Sequence of chain 4.A:
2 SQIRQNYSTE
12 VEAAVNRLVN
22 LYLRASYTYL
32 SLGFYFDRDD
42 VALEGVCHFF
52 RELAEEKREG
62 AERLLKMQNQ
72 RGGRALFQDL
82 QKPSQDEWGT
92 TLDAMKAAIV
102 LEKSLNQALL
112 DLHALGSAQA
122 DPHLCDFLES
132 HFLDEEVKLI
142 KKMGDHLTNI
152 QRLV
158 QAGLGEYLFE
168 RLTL

Binding-site contacts:
Ligand atom C6 contacts residue SER27 of chain 21.A at 3.7 Å.
Ligand atom C5 contacts residue TYR28 of chain 21.A at 3.5 Å (hydrophobic).
Ligand atom C4 contacts residue TYR28 of chain 21.A at 3.5 Å (hydrophobic).
Ligand atom O1 contacts residue SER27 of chain 4.A at 4.2 Å.
Ligand atom C9 contacts residue ARG59 of chain 4.A at 3.8 Å.
Ligand atom C9 contacts residue SER27 of chain 21.A at 3.8 Å.
Ligand atom C6 contacts residue DIE1 of chain 4.G at 0.5 Å.
Ligand atom C3 contacts residue LEU24 of chain 21.A at 3.9 Å (hydrophobic).
Ligand atom C8 contacts residue LEU24 of chain 21.A at 4.3 Å (hydrophobic).
Ligand atom C3 contacts residue LEU81 of chain 4.A at 4.2 Å (hydrophobic).
Ligand atom O1 contacts residue ARG59 of chain 4.A at 3.5 Å.
Ligand atom C1 contacts residue ARG59 of chain 4.A at 4.5 Å.
Ligand atom C10 contacts residue SER27 of chain 21.A at 3.2 Å.
Ligand atom C4 contacts residue DIE1 of chain 4.G at 1.5 Å.
Ligand atom C2 contacts residue LEU24 of chain 21.A at 4.3 Å (hydrophobic).
Ligand atom C7 contacts residue DIE1 of chain 4.G at 1.5 Å.
Ligand atom C7 contacts residue LEU24 of chain 21.A at 4.2 Å (hydrophobic).
Ligand atom C5 contacts residue DIE1 of chain 4.G at 1.3 Å.
Ligand atom C9 contacts residue GLU63 of chain 4.A at 4.3 Å.
Ligand atom C9 contacts residue DIE1 of chain 4.G at 1.5 Å.
Ligand atom C10 contacts residue ALA55 of chain 21.A at 4.0 Å (hydrophobic).
Ligand atom C10 contacts residue ARG59 of chain 21.A at 3.9 Å.
Ligand atom C10 contacts residue GLU63 of chain 4.A at 4.3 Å.
Ligand atom C5 contacts residue LEU24 of chain 21.A at 4.3 Å (hydrophobic).
Ligand atom C8 contacts residue SER27 of chain 4.A at 3.9 Å.
Ligand atom C7 contacts residue TYR28 of chain 4.A at 4.5 Å (hydrophobic).
Ligand atom C10 contacts residue ARG59 of chain 4.A at 3.6 Å.
Ligand atom C5 contacts residue SER27 of chain 21.A at 3.4 Å.
Ligand atom C7 contacts residue LEU81 of chain 21.A at 4.4 Å (hydrophobic).
Ligand atom C4 contacts residue LEU24 of chain 21.A at 3.4 Å (hydrophobic).
Ligand atom C4 contacts residue SER27 of chain 21.A at 4.0 Å.
Ligand atom O1 contacts residue ARG59 of chain 21.A at 4.0 Å.
Ligand atom C3 contacts residue DIE1 of chain 4.G at 1.7 Å.
Ligand atom C2 contacts residue DIE1 of chain 4.G at 0.7 Å.
Ligand atom C10 contacts residue DIE1 of chain 4.G at 2.8 Å.
Ligand atom C3 contacts residue LEU81 of chain 21.A at 3.7 Å (hydrophobic).
Ligand atom C1 contacts residue DIE1 of chain 4.G at 1.2 Å.
Ligand atom C8 contacts residue DIE1 of chain 4.G at 0.5 Å.
Ligand atom O1 contacts residue DIE1 of chain 4.G at 1.3 Å (h-bond).

Sequence of chain 21.A:
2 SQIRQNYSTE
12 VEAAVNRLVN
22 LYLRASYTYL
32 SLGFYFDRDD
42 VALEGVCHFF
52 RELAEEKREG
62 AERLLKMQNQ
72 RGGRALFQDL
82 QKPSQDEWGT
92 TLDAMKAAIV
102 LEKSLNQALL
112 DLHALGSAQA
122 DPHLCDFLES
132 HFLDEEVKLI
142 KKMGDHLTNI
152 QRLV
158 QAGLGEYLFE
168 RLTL

A small-molecule ligand and the protein it binds are described below.
Small molecule (SMILES): CCc1cccc(CC)c1O